Sequence of chain 1.D:
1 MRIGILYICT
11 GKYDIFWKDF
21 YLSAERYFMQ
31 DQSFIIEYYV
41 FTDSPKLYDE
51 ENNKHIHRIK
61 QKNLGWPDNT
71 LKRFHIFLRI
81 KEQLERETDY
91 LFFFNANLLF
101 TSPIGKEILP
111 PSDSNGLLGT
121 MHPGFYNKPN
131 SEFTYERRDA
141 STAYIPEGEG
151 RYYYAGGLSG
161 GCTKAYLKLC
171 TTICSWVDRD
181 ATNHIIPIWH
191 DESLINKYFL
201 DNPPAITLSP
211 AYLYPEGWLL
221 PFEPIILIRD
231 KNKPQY

A small-molecule ligand and the protein it binds are described below.
Small molecule (SMILES): C[C@@H]1O[C@@H](O[C@H]2[C@H](O[C@H]3[C@H](O)[C@@H](O)[C@H](O)O[C@@H]3CO)O[C@H](CO)[C@H](O)[C@@H]2O)[C@@H](O)[C@H](O)[C@@H]1O

Binding-site contacts:
Ligand atom C4 contacts residue GLU192 of chain 1.D at 3.6 Å.
Ligand atom O4 contacts residue HIS122 of chain 1.D at 4.3 Å.
Ligand atom C3 contacts residue HIS122 of chain 1.D at 4.2 Å.
Ligand atom C6 contacts residue PHE125 of chain 1.D at 3.5 Å (hydrophobic).
Ligand atom C2 contacts residue HIS122 of chain 1.D at 4.0 Å.
Ligand atom C1 contacts residue TRP218 of chain 1.D at 4.1 Å (hydrophobic).
Ligand atom O6 contacts residue THR134 of chain 1.D at 3.7 Å.
Ligand atom C3 contacts residue TRP218 of chain 1.D at 4.0 Å (hydrophobic).
Ligand atom O4 contacts residue PRO215 of chain 1.D at 4.4 Å.
Ligand atom C6 contacts residue PRO215 of chain 1.D at 3.8 Å (hydrophobic).
Ligand atom C5 contacts residue HIS122 of chain 1.D at 3.9 Å.
Ligand atom C2 contacts residue TRP218 of chain 1.D at 4.4 Å (hydrophobic).
Ligand atom C6 contacts residue THR134 of chain 1.D at 3.8 Å.
Ligand atom O2 contacts residue TRP218 of chain 1.D at 4.3 Å.
Ligand atom C6 contacts residue PRO123 of chain 1.D at 4.2 Å (hydrophobic).
Ligand atom O3 contacts residue GLY124 of chain 1.D at 3.9 Å.
Ligand atom O4 contacts residue HIS122 of chain 1.D at 2.8 Å (h-bond).
Ligand atom C6 contacts residue HIS122 of chain 1.D at 4.3 Å.
Ligand atom C1 contacts residue HIS122 of chain 1.D at 4.1 Å.
Ligand atom C6 contacts residue GLU192 of chain 1.D at 4.2 Å.
Ligand atom O3 contacts residue HIS122 of chain 1.D at 3.2 Å.
Ligand atom C4 contacts residue HIS122 of chain 1.D at 3.9 Å.
Ligand atom O2 contacts residue GLY124 of chain 1.D at 3.5 Å.
Ligand atom C3 contacts residue GLY124 of chain 1.D at 4.4 Å.
Ligand atom O4 contacts residue ILE228 of chain 1.D at 4.0 Å.
Ligand atom C6 contacts residue TRP218 of chain 1.D at 4.1 Å (hydrophobic).
Ligand atom O5 contacts residue PHE125 of chain 1.D at 4.5 Å.
Ligand atom O6 contacts residue HIS122 of chain 1.D at 4.5 Å.
Ligand atom C4 contacts residue TRP189 of chain 1.D at 3.7 Å (hydrophobic).
Ligand atom C6 contacts residue ILE228 of chain 1.D at 4.3 Å (hydrophobic).
Ligand atom C6 contacts residue HIS122 of chain 1.D at 3.8 Å.
Ligand atom C5 contacts residue TRP189 of chain 1.D at 3.5 Å (hydrophobic).
Ligand atom O3 contacts residue PHE125 of chain 1.D at 3.7 Å.
Ligand atom C3 contacts residue TRP189 of chain 1.D at 4.1 Å (hydrophobic).
Ligand atom C6 contacts residue TRP189 of chain 1.D at 3.2 Å (hydrophobic).
Ligand atom O6 contacts residue PHE125 of chain 1.D at 2.8 Å.
Ligand atom C4 contacts residue TRP218 of chain 1.D at 4.4 Å (hydrophobic).
Ligand atom O6 contacts residue TRP189 of chain 1.D at 3.7 Å.
Ligand atom O5 contacts residue HIS122 of chain 1.D at 3.3 Å (h-bond).
Ligand atom O4 contacts residue GLU192 of chain 1.D at 2.7 Å (salt-bridge).